Sequence of chain 1.E:
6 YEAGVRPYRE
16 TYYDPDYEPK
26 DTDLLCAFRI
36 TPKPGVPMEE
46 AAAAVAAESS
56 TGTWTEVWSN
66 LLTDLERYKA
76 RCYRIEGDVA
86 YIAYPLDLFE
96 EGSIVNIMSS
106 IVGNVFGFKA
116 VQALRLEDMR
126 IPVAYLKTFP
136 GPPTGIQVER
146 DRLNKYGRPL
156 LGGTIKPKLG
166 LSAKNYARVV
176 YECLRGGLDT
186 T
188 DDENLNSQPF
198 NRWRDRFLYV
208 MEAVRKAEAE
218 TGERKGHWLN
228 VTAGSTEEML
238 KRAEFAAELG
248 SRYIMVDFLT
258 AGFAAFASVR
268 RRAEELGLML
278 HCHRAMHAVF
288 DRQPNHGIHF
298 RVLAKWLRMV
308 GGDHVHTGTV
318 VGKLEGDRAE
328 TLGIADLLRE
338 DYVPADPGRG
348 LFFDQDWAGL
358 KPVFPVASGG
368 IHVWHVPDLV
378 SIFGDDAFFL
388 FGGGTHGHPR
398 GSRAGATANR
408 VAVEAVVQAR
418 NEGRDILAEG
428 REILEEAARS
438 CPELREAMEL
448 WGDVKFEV

Sequence of chain 2.G:
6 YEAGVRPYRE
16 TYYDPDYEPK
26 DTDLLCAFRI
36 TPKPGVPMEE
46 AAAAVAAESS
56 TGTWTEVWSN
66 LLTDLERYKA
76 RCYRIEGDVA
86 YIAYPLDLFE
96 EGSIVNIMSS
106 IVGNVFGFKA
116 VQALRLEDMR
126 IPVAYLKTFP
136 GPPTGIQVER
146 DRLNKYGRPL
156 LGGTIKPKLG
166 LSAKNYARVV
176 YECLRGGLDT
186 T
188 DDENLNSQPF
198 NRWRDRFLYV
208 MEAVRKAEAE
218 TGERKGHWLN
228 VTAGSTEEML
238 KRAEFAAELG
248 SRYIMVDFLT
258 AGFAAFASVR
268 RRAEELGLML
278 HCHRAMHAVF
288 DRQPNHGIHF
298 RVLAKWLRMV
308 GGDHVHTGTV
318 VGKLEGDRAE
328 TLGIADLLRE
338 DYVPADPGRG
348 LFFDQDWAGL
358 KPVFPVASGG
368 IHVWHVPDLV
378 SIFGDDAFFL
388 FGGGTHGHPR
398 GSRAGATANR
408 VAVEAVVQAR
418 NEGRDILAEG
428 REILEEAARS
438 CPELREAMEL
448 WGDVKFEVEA

A small-molecule ligand and the protein it binds are described below.
Small molecule (SMILES): O=C(O)[C@@](O)(COP(=O)(O)O)[C@H](O)[C@H](O)COP(=O)(O)O

Binding-site contacts:
Ligand atom O4 contacts residue SER365 of chain 1.E at 3.0 Å (h-bond).
Ligand atom O2 contacts residue MG1 of chain 1.N at 2.3 Å.
Ligand atom O3 contacts residue MG1 of chain 1.N at 2.1 Å.
Ligand atom C contacts residue MG1 of chain 1.N at 2.8 Å.
Ligand atom O3 contacts residue HIS280 of chain 1.E at 3.0 Å (h-bond).
Ligand atom O1 contacts residue LYS161 of chain 1.E at 3.1 Å (salt-bridge).
Ligand atom O1P contacts residue THR58 of chain 2.G at 2.6 Å (h-bond).
Ligand atom O5 contacts residue LEU321 of chain 1.E at 3.4 Å.
Ligand atom C3 contacts residue KCX187 of chain 1.E at 3.0 Å.
Ligand atom O2 contacts residue THR159 of chain 1.E at 2.8 Å (h-bond).
Ligand atom C2 contacts residue MG1 of chain 1.N at 2.8 Å.
Ligand atom O6 contacts residue LYS163 of chain 1.E at 2.7 Å (salt-bridge).
Ligand atom O3P contacts residue GLY367 of chain 1.E at 2.9 Å (h-bond).
Ligand atom O6 contacts residue LYS161 of chain 1.E at 3.3 Å (salt-bridge).
Ligand atom O3 contacts residue ASN109 of chain 2.G at 3.5 Å (h-bond).
Ligand atom O2 contacts residue ASP189 of chain 1.E at 3.3 Å (salt-bridge).
Ligand atom O3P contacts residue GLY366 of chain 1.E at 3.4 Å.
Ligand atom C contacts residue LYS161 of chain 1.E at 3.4 Å.
Ligand atom P1 contacts residue THR58 of chain 2.G at 3.6 Å.
Ligand atom O6P contacts residue HIS313 of chain 1.E at 2.7 Å (h-bond).
Ligand atom O2 contacts residue LYS161 of chain 1.E at 2.9 Å (salt-bridge).
Ligand atom O3P contacts residue LYS320 of chain 1.E at 2.8 Å (salt-bridge).
Ligand atom O6 contacts residue ASP189 of chain 1.E at 2.9 Å (salt-bridge).
Ligand atom O6 contacts residue ASN109 of chain 2.G at 3.1 Å (h-bond).
Ligand atom O6 contacts residue MG1 of chain 1.N at 2.1 Å.
Ligand atom O4 contacts residue GLY366 of chain 1.E at 3.3 Å.
Ligand atom O2 contacts residue KCX187 of chain 1.E at 3.2 Å (h-bond).
Ligand atom O1P contacts residue GLY390 of chain 1.E at 2.8 Å (h-bond).
Ligand atom O7 contacts residue GLU53 of chain 2.G at 3.4 Å (salt-bridge).
Ligand atom O2P contacts residue GLY389 of chain 1.E at 3.0 Å (h-bond).
Ligand atom O5P contacts residue ARG281 of chain 1.E at 2.9 Å (salt-bridge).
Ligand atom O3P contacts residue TRP59 of chain 2.G at 3.3 Å.
Ligand atom C3 contacts residue MG1 of chain 1.N at 3.0 Å.
Ligand atom O7 contacts residue LYS320 of chain 1.E at 3.1 Å (salt-bridge).
Ligand atom O1P contacts residue LYS161 of chain 1.E at 3.2 Å.
Ligand atom O3 contacts residue GLU190 of chain 1.E at 2.9 Å (salt-bridge).
Ligand atom O3 contacts residue KCX187 of chain 1.E at 2.5 Å (h-bond).
Ligand atom O4P contacts residue ARG281 of chain 1.E at 3.0 Å (salt-bridge).
Ligand atom O6 contacts residue GLU190 of chain 1.E at 3.1 Å (salt-bridge).
Ligand atom O6P contacts residue SER365 of chain 1.E at 3.3 Å (h-bond).